Binding-site contacts:
Ligand atom O6 contacts residue ARG561 of chain 1.A at 3.8 Å.
Ligand atom C4 contacts residue ASN286 of chain 1.A at 4.1 Å.
Ligand atom C7 contacts residue SER314 of chain 1.A at 4.1 Å.
Ligand atom N2 contacts residue ASN286 of chain 1.A at 2.9 Å (h-bond).
Ligand atom C7 contacts residue ASN286 of chain 1.A at 3.3 Å.
Ligand atom C6 contacts residue ARG561 of chain 1.A at 4.4 Å.
Ligand atom C2 contacts residue ASN286 of chain 1.A at 2.3 Å.
Ligand atom O7 contacts residue THR315 of chain 1.A at 4.1 Å.
Ligand atom O7 contacts residue ASN286 of chain 1.A at 3.5 Å (h-bond).
Ligand atom O7 contacts residue SER314 of chain 1.A at 3.3 Å (h-bond).
Ligand atom C8 contacts residue ASN286 of chain 1.A at 4.2 Å.
Ligand atom C1 contacts residue ASN286 of chain 1.A at 1.4 Å.
Ligand atom C8 contacts residue MET313 of chain 1.A at 3.9 Å (hydrophobic).
Ligand atom C5 contacts residue ASN286 of chain 1.A at 3.6 Å.
Ligand atom C8 contacts residue TYR287 of chain 1.A at 4.3 Å (hydrophobic).
Ligand atom O5 contacts residue ASN286 of chain 1.A at 2.4 Å (h-bond).
Ligand atom O5 contacts residue ILE284 of chain 1.A at 3.6 Å.
Ligand atom C1 contacts residue ILE284 of chain 1.A at 3.8 Å (hydrophobic).
Ligand atom C3 contacts residue ASN286 of chain 1.A at 3.7 Å.
Ligand atom C5 contacts residue ILE284 of chain 1.A at 4.2 Å (hydrophobic).

A protein and the small-molecule ligand that binds it are described below.
Small molecule (SMILES): CC(=O)N[C@@H]1[C@@H](O)[C@H](O)[C@@H](CO)O[C@H]1O

Sequence of chain 1.A:
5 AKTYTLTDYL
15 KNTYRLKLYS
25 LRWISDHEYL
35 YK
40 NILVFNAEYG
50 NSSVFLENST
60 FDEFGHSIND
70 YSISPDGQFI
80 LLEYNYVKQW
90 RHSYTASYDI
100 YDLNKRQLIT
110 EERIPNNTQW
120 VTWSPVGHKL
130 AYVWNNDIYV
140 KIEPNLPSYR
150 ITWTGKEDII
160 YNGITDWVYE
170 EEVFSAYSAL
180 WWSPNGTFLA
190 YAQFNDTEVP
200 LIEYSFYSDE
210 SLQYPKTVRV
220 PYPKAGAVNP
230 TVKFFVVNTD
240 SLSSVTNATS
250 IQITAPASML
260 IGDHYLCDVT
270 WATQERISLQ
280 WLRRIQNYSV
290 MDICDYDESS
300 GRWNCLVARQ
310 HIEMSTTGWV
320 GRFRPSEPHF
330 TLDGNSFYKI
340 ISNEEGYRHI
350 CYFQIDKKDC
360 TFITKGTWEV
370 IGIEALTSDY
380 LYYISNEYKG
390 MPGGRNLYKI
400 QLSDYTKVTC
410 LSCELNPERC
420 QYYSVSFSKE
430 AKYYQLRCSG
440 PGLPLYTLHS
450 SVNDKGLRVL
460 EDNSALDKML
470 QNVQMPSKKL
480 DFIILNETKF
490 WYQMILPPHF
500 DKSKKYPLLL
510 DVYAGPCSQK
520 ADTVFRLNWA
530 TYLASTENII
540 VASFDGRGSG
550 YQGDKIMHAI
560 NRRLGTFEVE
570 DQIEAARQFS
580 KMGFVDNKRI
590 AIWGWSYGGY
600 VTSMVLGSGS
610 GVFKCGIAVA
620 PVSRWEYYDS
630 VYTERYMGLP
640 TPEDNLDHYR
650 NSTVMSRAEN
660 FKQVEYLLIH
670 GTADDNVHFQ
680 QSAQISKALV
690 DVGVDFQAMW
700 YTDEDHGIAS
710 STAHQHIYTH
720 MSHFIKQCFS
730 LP